The protein below binds the small molecule below.
Small molecule (SMILES): COc1cc2[nH]c(C(=O)N3C[C@H]4C[C@@]45C3=CC(=O)c3[nH]c(C(=O)N4CCc6c4c(O)c(OC)c4[nH]c(C(=O)SC)cc64)cc35)cc2cc1O

Sequence of chain 1.A:
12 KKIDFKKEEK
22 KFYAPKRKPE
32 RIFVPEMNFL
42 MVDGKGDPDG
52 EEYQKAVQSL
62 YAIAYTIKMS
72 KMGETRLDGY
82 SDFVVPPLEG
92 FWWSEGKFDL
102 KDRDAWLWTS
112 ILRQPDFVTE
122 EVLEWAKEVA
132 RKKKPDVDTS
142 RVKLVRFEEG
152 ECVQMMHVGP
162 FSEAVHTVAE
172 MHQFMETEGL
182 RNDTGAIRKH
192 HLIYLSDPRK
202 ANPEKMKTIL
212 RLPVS

Binding-site contacts:
Ligand atom O6 contacts residue GLN55 of chain 1.A at 3.0 Å (h-bond).
Ligand atom C34 contacts residue PRO49 of chain 1.A at 3.6 Å (hydrophobic).
Ligand atom C21 contacts residue ARG200 of chain 1.A at 3.5 Å.
Ligand atom O5 contacts residue TYR62 of chain 1.A at 3.7 Å.
Ligand atom C10 contacts residue TYR66 of chain 1.A at 3.6 Å (hydrophobic).
Ligand atom O7 contacts residue ARG200 of chain 1.A at 3.4 Å (salt-bridge).
Ligand atom C28 contacts residue TYR54 of chain 1.A at 3.2 Å (hydrophobic).
Ligand atom C15 contacts residue ASP198 of chain 1.A at 3.6 Å.
Ligand atom N3 contacts residue GLN55 of chain 1.A at 3.0 Å (h-bond).
Ligand atom C27 contacts residue PHE162 of chain 1.A at 3.6 Å (hydrophobic).
Ligand atom C22 contacts residue ARG200 of chain 1.A at 3.5 Å.
Ligand atom C26 contacts residue PHE162 of chain 1.A at 3.5 Å (hydrophobic).
Ligand atom C24 contacts residue VAL58 of chain 1.A at 3.6 Å (hydrophobic).
Ligand atom O7 contacts residue GLN55 of chain 1.A at 3.3 Å (h-bond).
Ligand atom N1 contacts residue TYR62 of chain 1.A at 3.7 Å.
Ligand atom C23 contacts residue VAL58 of chain 1.A at 3.6 Å (hydrophobic).
Ligand atom C24 contacts residue ARG200 of chain 1.A at 3.4 Å.
Ligand atom C29 contacts residue PRO199 of chain 1.A at 3.6 Å (hydrophobic).
Ligand atom C18 contacts residue ARG200 of chain 1.A at 3.7 Å.
Ligand atom C20 contacts residue ARG200 of chain 1.A at 3.5 Å.
Ligand atom C5 contacts residue ASP50 of chain 1.A at 3.2 Å.
Ligand atom C11 contacts residue TYR66 of chain 1.A at 3.5 Å (hydrophobic).
Ligand atom O1 contacts residue TRP107 of chain 1.A at 3.6 Å.
Ligand atom O2 contacts residue PRO199 of chain 1.A at 3.7 Å.
Ligand atom C9 contacts residue TYR66 of chain 1.A at 3.5 Å (hydrophobic).
Ligand atom C31 contacts residue PRO199 of chain 1.A at 3.6 Å (hydrophobic).
Ligand atom C25 contacts residue ARG200 of chain 1.A at 3.6 Å.
Ligand atom O6 contacts residue ARG200 of chain 1.A at 3.5 Å.
Ligand atom C23 contacts residue ARG200 of chain 1.A at 3.3 Å.
Ligand atom C4 contacts residue PHE162 of chain 1.A at 3.7 Å (hydrophobic).
Ligand atom C32 contacts residue PRO199 of chain 1.A at 3.6 Å (hydrophobic).
Ligand atom C8 contacts residue TYR66 of chain 1.A at 3.6 Å (hydrophobic).
Ligand atom N3 contacts residue ARG200 of chain 1.A at 3.5 Å (salt-bridge).
Ligand atom C12 contacts residue TYR66 of chain 1.A at 3.7 Å (hydrophobic).
Ligand atom C34 contacts residue PHE162 of chain 1.A at 3.5 Å (hydrophobic).
Ligand atom C35 contacts residue PHE162 of chain 1.A at 3.7 Å (hydrophobic).
Ligand atom O4 contacts residue TYR66 of chain 1.A at 3.6 Å.
Ligand atom C3 contacts residue TRP93 of chain 1.A at 3.5 Å (hydrophobic).
Ligand atom N4 contacts residue PHE162 of chain 1.A at 3.4 Å.
Ligand atom C27 contacts residue TYR195 of chain 1.A at 3.7 Å (hydrophobic).